Sequence of chain 1.A:
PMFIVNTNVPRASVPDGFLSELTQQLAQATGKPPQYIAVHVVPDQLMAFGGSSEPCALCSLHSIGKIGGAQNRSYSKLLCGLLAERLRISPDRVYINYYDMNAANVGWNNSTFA

Binding-site contacts:
Ligand atom SAB contacts residue PRO1 of chain 1.B at 2.6 Å (h-bond).
Ligand atom CAG contacts residue PHE113 of chain 1.B at 4.2 Å (hydrophobic).
Ligand atom CAG contacts residue PRO1 of chain 1.B at 3.7 Å (hydrophobic).
Ligand atom CAK contacts residue PHE113 of chain 1.B at 3.9 Å (hydrophobic).
Ligand atom CAG contacts residue ILE64 of chain 1.B at 4.5 Å (hydrophobic).
Ligand atom NAH contacts residue TYR36 of chain 1.B at 3.5 Å.
Ligand atom CAF contacts residue TYR36 of chain 1.B at 3.8 Å (hydrophobic).
Ligand atom CAG contacts residue TYR95 of chain 1.A at 3.2 Å (hydrophobic).
Ligand atom CAC contacts residue GOL1 of chain 1.J at 3.4 Å.
Ligand atom CAD contacts residue GOL1 of chain 1.J at 3.8 Å.
Ligand atom CAD contacts residue TYR36 of chain 1.B at 3.6 Å (hydrophobic).
Ligand atom SAB contacts residue SER63 of chain 1.B at 4.1 Å.
Ligand atom CAK contacts residue TYR95 of chain 1.A at 3.8 Å (hydrophobic).
Ligand atom CAG contacts residue TYR36 of chain 1.B at 4.3 Å (hydrophobic).
Ligand atom CAF contacts residue TYR95 of chain 1.A at 3.4 Å (hydrophobic).
Ligand atom SAB contacts residue MET2 of chain 1.B at 4.0 Å.
Ligand atom CAD contacts residue PHE113 of chain 1.B at 4.2 Å (hydrophobic).
Ligand atom CAJ contacts residue PRO1 of chain 1.B at 1.3 Å (hydrophobic).
Ligand atom NAI contacts residue TYR95 of chain 1.A at 3.3 Å (h-bond).
Ligand atom CAC contacts residue TYR36 of chain 1.B at 4.1 Å (hydrophobic).
Ligand atom SAB contacts residue HIS62 of chain 1.B at 4.0 Å.
Ligand atom NAI contacts residue TYR36 of chain 1.B at 3.4 Å (h-bond).
Ligand atom CAJ contacts residue MET2 of chain 1.B at 4.2 Å (hydrophobic).
Ligand atom CAF contacts residue PHE113 of chain 1.B at 3.5 Å (hydrophobic).
Ligand atom NAI contacts residue PRO1 of chain 1.B at 2.3 Å (h-bond).
Ligand atom CAE contacts residue ILE64 of chain 1.B at 4.1 Å (hydrophobic).
Ligand atom CAK contacts residue TYR36 of chain 1.B at 4.3 Å (hydrophobic).
Ligand atom NAH contacts residue PHE113 of chain 1.B at 3.7 Å.
Ligand atom SAB contacts residue ILE64 of chain 1.B at 4.2 Å.
Ligand atom CAJ contacts residue TYR36 of chain 1.B at 3.9 Å (hydrophobic).
Ligand atom CAE contacts residue GOL1 of chain 1.J at 4.5 Å.
Ligand atom CAJ contacts residue TYR95 of chain 1.A at 4.1 Å (hydrophobic).

Sequence of chain 1.B:
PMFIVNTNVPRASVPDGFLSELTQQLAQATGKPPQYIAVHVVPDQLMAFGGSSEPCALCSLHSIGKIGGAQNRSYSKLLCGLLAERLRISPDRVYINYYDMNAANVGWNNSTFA

A protein and the small-molecule ligand that binds it are described below.
Small molecule (SMILES): S=CNCc1cccnc1